Binding-site contacts:
Ligand atom O3 contacts residue ASN180 of chain 1.A at 4.0 Å.
Ligand atom C5 contacts residue ASN181 of chain 1.A at 3.6 Å.
Ligand atom C4 contacts residue ASN181 of chain 1.A at 4.2 Å.
Ligand atom N2 contacts residue ASN181 of chain 1.A at 3.0 Å (h-bond).
Ligand atom C2 contacts residue ASN181 of chain 1.A at 2.5 Å.
Ligand atom C4 contacts residue ASN180 of chain 1.A at 3.8 Å.
Ligand atom C3 contacts residue ASN180 of chain 1.A at 4.4 Å.
Ligand atom O5 contacts residue ASN181 of chain 1.A at 2.4 Å (h-bond).
Ligand atom O4 contacts residue ASN180 of chain 1.A at 4.2 Å.
Ligand atom O7 contacts residue ASN181 of chain 1.A at 4.3 Å.
Ligand atom C1 contacts residue ASN181 of chain 1.A at 1.4 Å.
Ligand atom C7 contacts residue ASN181 of chain 1.A at 4.1 Å.
Ligand atom C3 contacts residue ASN181 of chain 1.A at 3.8 Å.

This protein binds this small molecule.
Small molecule (SMILES): CC(=O)N[C@@H]1[C@@H](O)[C@H](O)[C@@H](CO)O[C@H]1O

Sequence of chain 1.A:
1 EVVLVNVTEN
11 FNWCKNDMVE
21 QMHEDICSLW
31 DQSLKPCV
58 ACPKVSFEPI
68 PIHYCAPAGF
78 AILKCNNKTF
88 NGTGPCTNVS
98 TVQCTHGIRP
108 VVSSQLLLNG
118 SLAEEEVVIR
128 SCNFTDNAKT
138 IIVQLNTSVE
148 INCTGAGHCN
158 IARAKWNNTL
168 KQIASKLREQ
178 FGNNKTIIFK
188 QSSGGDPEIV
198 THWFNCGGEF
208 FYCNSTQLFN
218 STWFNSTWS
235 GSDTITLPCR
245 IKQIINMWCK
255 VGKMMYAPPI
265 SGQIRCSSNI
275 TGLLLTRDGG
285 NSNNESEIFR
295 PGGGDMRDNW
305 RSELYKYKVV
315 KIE